Sequence of chain 8.HA:
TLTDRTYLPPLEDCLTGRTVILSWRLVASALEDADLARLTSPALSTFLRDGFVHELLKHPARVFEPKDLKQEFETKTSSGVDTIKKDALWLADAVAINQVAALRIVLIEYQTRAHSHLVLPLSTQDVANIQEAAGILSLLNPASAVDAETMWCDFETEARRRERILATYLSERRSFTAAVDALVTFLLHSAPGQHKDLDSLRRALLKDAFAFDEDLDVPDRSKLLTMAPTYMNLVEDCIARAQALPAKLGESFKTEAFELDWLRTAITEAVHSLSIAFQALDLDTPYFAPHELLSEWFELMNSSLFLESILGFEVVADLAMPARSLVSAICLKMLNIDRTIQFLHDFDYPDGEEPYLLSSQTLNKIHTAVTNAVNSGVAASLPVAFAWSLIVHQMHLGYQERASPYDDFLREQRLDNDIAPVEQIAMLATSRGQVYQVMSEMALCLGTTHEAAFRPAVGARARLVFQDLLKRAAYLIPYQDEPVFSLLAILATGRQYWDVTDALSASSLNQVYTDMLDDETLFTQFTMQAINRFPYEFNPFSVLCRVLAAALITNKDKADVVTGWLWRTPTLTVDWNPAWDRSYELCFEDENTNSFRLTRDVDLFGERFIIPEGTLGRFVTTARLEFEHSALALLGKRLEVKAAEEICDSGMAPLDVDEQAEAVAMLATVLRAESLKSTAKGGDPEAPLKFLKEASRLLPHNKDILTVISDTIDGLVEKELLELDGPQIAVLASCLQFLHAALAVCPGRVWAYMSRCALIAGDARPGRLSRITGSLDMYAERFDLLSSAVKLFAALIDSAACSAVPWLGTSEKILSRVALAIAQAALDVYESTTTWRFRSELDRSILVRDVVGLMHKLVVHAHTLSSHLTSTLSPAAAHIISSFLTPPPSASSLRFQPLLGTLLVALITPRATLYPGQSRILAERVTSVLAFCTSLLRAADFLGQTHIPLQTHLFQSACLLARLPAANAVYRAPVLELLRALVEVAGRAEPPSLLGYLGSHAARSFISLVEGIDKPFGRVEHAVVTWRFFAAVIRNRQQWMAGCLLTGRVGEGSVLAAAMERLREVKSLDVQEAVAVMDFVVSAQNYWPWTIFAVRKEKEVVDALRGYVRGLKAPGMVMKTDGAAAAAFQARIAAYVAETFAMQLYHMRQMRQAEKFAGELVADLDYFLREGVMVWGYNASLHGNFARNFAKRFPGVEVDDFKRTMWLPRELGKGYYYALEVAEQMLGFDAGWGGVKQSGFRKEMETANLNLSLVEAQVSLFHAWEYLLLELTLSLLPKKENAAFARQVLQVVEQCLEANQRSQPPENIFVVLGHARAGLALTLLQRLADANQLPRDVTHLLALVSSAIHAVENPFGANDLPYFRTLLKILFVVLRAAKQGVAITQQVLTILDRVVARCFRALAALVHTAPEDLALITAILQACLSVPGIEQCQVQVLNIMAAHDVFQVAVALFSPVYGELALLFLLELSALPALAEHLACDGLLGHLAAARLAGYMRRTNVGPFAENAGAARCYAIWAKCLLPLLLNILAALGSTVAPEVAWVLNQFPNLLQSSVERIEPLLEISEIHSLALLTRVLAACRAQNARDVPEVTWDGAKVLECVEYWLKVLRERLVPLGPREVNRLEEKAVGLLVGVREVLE

This small molecule binds to this protein.
Small molecule (SMILES): CC[C@H](C)[C@H](NC(=O)[C@H](CO)NC(=O)[C@H](CC(=O)O)NC(=O)[C@@H](N)CCC(=O)O)C(=O)N[C@@H](CC(C)C)C(=O)N[C@@H](CCC(N)=O)C(=O)N1CCC[C@H]1C(=O)NCC(=O)N[C@@H](C)C(=O)N[C@@H](Cc1ccccc1)C(=O)N[C@@H](CO)C(=O)N[C@@H](C)C(=O)N[C@H](C=O)CC(N)=O

Binding-site contacts:
Ligand atom CB contacts residue TYR533 of chain 8.HA at 3.6 Å (hydrophobic).
Ligand atom CG1 contacts residue THR488 of chain 8.HA at 4.2 Å.
Ligand atom O contacts residue HIS409 of chain 8.HA at 3.6 Å.
Ligand atom CA contacts residue ILE535 of chain 8.HA at 3.8 Å (hydrophobic).
Ligand atom CD1 contacts residue PHE402 of chain 8.HA at 4.0 Å (hydrophobic).
Ligand atom C contacts residue HIS409 of chain 8.HA at 4.4 Å.
Ligand atom CD2 contacts residue MET485 of chain 8.HA at 4.0 Å (hydrophobic).
Ligand atom CB contacts residue GLU481 of chain 8.HA at 3.6 Å.
Ligand atom O contacts residue LEU534 of chain 8.HA at 4.3 Å.
Ligand atom O contacts residue PRO536 of chain 8.HA at 3.8 Å.
Ligand atom CE1 contacts residue LEU413 of chain 8.HA at 4.2 Å (hydrophobic).
Ligand atom OD1 contacts residue TYR533 of chain 8.HA at 3.4 Å.
Ligand atom CD1 contacts residue ILE535 of chain 8.HA at 4.0 Å (hydrophobic).
Ligand atom CG contacts residue TYR533 of chain 8.HA at 3.3 Å (hydrophobic).
Ligand atom N contacts residue ILE535 of chain 8.HA at 3.7 Å.
Ligand atom CB contacts residue ILE535 of chain 8.HA at 4.2 Å (hydrophobic).
Ligand atom CB contacts residue LEU534 of chain 8.HA at 4.3 Å (hydrophobic).
Ligand atom CD2 contacts residue THR488 of chain 8.HA at 4.2 Å.
Ligand atom CD1 contacts residue LEU413 of chain 8.HA at 4.1 Å (hydrophobic).
Ligand atom CD2 contacts residue ALA484 of chain 8.HA at 3.6 Å (hydrophobic).
Ligand atom CG contacts residue TYR537 of chain 8.HA at 3.2 Å (hydrophobic).
Ligand atom CB contacts residue THR488 of chain 8.HA at 4.4 Å.
Ligand atom CD1 contacts residue ILE535 of chain 8.HA at 4.0 Å (hydrophobic).
Ligand atom CA contacts residue TYR537 of chain 8.HA at 4.5 Å (hydrophobic).
Ligand atom N contacts residue PRO536 of chain 8.HA at 4.2 Å.
Ligand atom CD1 contacts residue THR488 of chain 8.HA at 4.2 Å.
Ligand atom CB contacts residue TYR537 of chain 8.HA at 3.0 Å (hydrophobic).
Ligand atom CD contacts residue TYR537 of chain 8.HA at 4.5 Å (hydrophobic).
Ligand atom CD1 contacts residue GLN538 of chain 8.HA at 3.1 Å.
Ligand atom NE2 contacts residue PRO536 of chain 8.HA at 4.2 Å.
Ligand atom ND2 contacts residue TYR533 of chain 8.HA at 3.7 Å.
Ligand atom CG contacts residue PRO536 of chain 8.HA at 4.5 Å (hydrophobic).